Sequence of chain 1.B:
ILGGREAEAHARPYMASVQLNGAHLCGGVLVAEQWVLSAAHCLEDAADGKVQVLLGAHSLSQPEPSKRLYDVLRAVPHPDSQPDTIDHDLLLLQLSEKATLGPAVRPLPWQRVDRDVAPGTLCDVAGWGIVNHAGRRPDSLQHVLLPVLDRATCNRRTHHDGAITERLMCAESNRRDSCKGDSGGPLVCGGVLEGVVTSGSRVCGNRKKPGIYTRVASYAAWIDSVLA

A small-molecule ligand and the protein it binds are described below.
Small molecule (SMILES): O=C(Nc1cccc(Br)n1)[C@@H]1SCCN1C(=O)Cn1ncc2ccccc21

Binding-site contacts:
Ligand atom C13 contacts residue ARG202 of chain 1.B at 3.1 Å.
Ligand atom C15 contacts residue LYS180 of chain 1.B at 3.5 Å.
Ligand atom C3 contacts residue SER183 of chain 1.B at 3.8 Å.
Ligand atom BR contacts residue TRP128 of chain 1.B at 3.5 Å.
Ligand atom C14 contacts residue ARG202 of chain 1.B at 3.6 Å.
Ligand atom C9 contacts residue LYS180 of chain 1.B at 3.7 Å.
Ligand atom C14 contacts residue LYS180 of chain 1.B at 3.7 Å.
Ligand atom N4 contacts residue THR198 of chain 1.B at 3.5 Å (h-bond).
Ligand atom C2 contacts residue LEU25 of chain 1.B at 3.6 Å (hydrophobic).
Ligand atom C16 contacts residue LYS180 of chain 1.B at 3.4 Å.
Ligand atom C7 contacts residue SER183 of chain 1.B at 3.8 Å.
Ligand atom C10 contacts residue GLY200 of chain 1.B at 3.8 Å.
Ligand atom BR contacts residue GLY129 of chain 1.B at 3.8 Å.
Ligand atom N1 contacts residue LEU25 of chain 1.B at 2.9 Å (h-bond).
Ligand atom O contacts residue GLY181 of chain 1.B at 2.8 Å (h-bond).
Ligand atom C10 contacts residue SER201 of chain 1.B at 3.8 Å.
Ligand atom O contacts residue SER183 of chain 1.B at 2.8 Å (h-bond).
Ligand atom C11 contacts residue SER201 of chain 1.B at 3.7 Å.
Ligand atom N contacts residue GLY181 of chain 1.B at 3.3 Å.
Ligand atom C12 contacts residue LYS180 of chain 1.B at 3.6 Å.
Ligand atom O1 contacts residue LYS180 of chain 1.B at 3.9 Å.
Ligand atom N4 contacts residue GLY200 of chain 1.B at 3.4 Å (h-bond).
Ligand atom C1 contacts residue LEU25 of chain 1.B at 3.7 Å (hydrophobic).
Ligand atom C7 contacts residue SER199 of chain 1.B at 3.2 Å.
Ligand atom N4 contacts residue SER183 of chain 1.B at 3.8 Å.
Ligand atom C14 contacts residue CYS204 of chain 1.B at 3.6 Å (hydrophobic).
Ligand atom S contacts residue CYS26 of chain 1.B at 3.7 Å.
Ligand atom N contacts residue LEU25 of chain 1.B at 3.4 Å (h-bond).
Ligand atom C6 contacts residue SER183 of chain 1.B at 3.1 Å.
Ligand atom BR contacts residue HIS24 of chain 1.B at 3.8 Å.
Ligand atom C3 contacts residue LEU25 of chain 1.B at 3.4 Å (hydrophobic).
Ligand atom C8 contacts residue GLY200 of chain 1.B at 3.6 Å.
Ligand atom C3 contacts residue CYS26 of chain 1.B at 3.7 Å (hydrophobic).
Ligand atom N3 contacts residue GLY200 of chain 1.B at 3.5 Å (h-bond).
Ligand atom C4 contacts residue HIS41 of chain 1.B at 3.7 Å.
Ligand atom C12 contacts residue SER201 of chain 1.B at 3.6 Å.
Ligand atom N2 contacts residue SER183 of chain 1.B at 3.6 Å.
Ligand atom O contacts residue LYS180 of chain 1.B at 3.5 Å.
Ligand atom S contacts residue CYS42 of chain 1.B at 3.8 Å.
Ligand atom C5 contacts residue SER199 of chain 1.B at 3.7 Å.